Binding-site contacts:
Ligand atom C2 contacts residue HIS248 of chain 1.B at 3.4 Å.
Ligand atom O2B contacts residue LYS294 of chain 1.B at 2.7 Å (salt-bridge).
Ligand atom C8 contacts residue ED41 of chain 1.E at 3.4 Å.
Ligand atom C6 contacts residue HIS248 of chain 1.B at 3.9 Å.
Ligand atom PA contacts residue ED41 of chain 1.E at 3.8 Å.
Ligand atom O1B contacts residue ARG291 of chain 1.B at 2.8 Å (salt-bridge).
Ligand atom C9 contacts residue GLY250 of chain 1.B at 3.7 Å.
Ligand atom O1 contacts residue ED41 of chain 1.E at 3.7 Å.
Ligand atom O1A contacts residue LYS164 of chain 1.A at 3.9 Å.
Ligand atom C10 contacts residue GLY250 of chain 1.B at 3.7 Å.
Ligand atom C7 contacts residue ED41 of chain 1.E at 3.5 Å.
Ligand atom C12 contacts residue CYS254 of chain 1.B at 3.9 Å (hydrophobic).
Ligand atom PA contacts residue LYS164 of chain 1.A at 3.9 Å.
Ligand atom O1A contacts residue ARG291 of chain 1.B at 2.7 Å (salt-bridge).
Ligand atom C2 contacts residue ED41 of chain 1.E at 4.0 Å.
Ligand atom C8 contacts residue GLY250 of chain 1.B at 3.5 Å.
Ligand atom C14 contacts residue CYS254 of chain 1.B at 4.0 Å (hydrophobic).
Ligand atom O2B contacts residue ARG291 of chain 1.B at 3.9 Å.
Ligand atom O1A contacts residue LYS294 of chain 1.B at 3.6 Å.
Ligand atom O3A contacts residue TYR300 of chain 1.B at 3.6 Å.
Ligand atom O1B contacts residue HIS248 of chain 1.B at 2.9 Å (h-bond).
Ligand atom O2A contacts residue LYS164 of chain 1.A at 2.8 Å (salt-bridge).
Ligand atom C4 contacts residue TYR200 of chain 1.A at 4.0 Å (hydrophobic).
Ligand atom C11 contacts residue ED41 of chain 1.E at 3.8 Å.
Ligand atom C15 contacts residue TRP102 of chain 1.B at 3.9 Å (hydrophobic).
Ligand atom C5 contacts residue TYR166 of chain 1.A at 3.5 Å (hydrophobic).
Ligand atom O1B contacts residue TYR300 of chain 1.B at 3.8 Å.
Ligand atom C10 contacts residue TRP303 of chain 1.B at 3.8 Å (hydrophobic).
Ligand atom O3B contacts residue TYR300 of chain 1.B at 2.7 Å (h-bond).
Ligand atom C6 contacts residue ED41 of chain 1.E at 3.7 Å.
Ligand atom PB contacts residue TYR300 of chain 1.B at 3.5 Å.
Ligand atom C12 contacts residue TRP303 of chain 1.B at 3.6 Å (hydrophobic).
Ligand atom C14 contacts residue TYR205 of chain 1.B at 4.0 Å (hydrophobic).
Ligand atom O3A contacts residue ED41 of chain 1.E at 3.1 Å.
Ligand atom C15 contacts residue ARG202 of chain 1.B at 3.8 Å.
Ligand atom C1 contacts residue HIS248 of chain 1.B at 3.6 Å.
Ligand atom C10 contacts residue ED41 of chain 1.E at 3.3 Å.
Ligand atom C5 contacts residue TYR251 of chain 1.B at 3.8 Å (hydrophobic).
Ligand atom C15 contacts residue ED41 of chain 1.E at 3.6 Å.
Ligand atom C7 contacts residue GLY250 of chain 1.B at 4.0 Å.

Sequence of chain 1.A:
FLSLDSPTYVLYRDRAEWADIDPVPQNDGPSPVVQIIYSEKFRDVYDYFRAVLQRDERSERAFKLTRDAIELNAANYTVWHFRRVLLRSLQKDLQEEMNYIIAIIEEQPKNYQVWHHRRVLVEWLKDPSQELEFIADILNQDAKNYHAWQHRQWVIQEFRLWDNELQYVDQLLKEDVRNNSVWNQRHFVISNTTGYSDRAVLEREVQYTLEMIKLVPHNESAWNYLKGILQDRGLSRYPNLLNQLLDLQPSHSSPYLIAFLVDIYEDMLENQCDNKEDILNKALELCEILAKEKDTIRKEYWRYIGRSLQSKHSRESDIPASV

Sequence of chain 1.B:
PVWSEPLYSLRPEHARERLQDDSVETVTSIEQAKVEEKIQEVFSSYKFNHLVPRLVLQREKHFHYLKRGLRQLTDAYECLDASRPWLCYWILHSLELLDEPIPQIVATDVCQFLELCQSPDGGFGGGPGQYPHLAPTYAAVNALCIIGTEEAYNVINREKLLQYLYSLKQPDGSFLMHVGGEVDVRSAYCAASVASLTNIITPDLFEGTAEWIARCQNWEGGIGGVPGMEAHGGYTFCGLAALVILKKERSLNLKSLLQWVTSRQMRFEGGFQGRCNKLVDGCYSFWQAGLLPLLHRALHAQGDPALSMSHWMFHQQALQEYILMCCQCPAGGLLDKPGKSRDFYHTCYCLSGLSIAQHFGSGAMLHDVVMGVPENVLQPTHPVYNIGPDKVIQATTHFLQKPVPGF

This protein binds this small molecule.
Small molecule (SMILES): CC(C)=CCC/C(C)=C/CC/C(C)=C/CO[P](=O)(O)OP(=O)(O)O